Binding-site contacts:
Ligand atom CB contacts residue TYR226 of chain 1.A at 4.4 Å (hydrophobic).
Ligand atom O contacts residue PHE231 of chain 1.A at 4.0 Å.
Ligand atom C contacts residue PHE87 of chain 1.E at 4.4 Å (hydrophobic).
Ligand atom CD contacts residue TYR183 of chain 1.A at 3.7 Å (hydrophobic).
Ligand atom O contacts residue THR228 of chain 1.A at 2.8 Å (h-bond).
Ligand atom CD contacts residue TYR226 of chain 1.A at 3.8 Å (hydrophobic).
Ligand atom OXT contacts residue ARG89 of chain 1.E at 3.0 Å (salt-bridge).
Ligand atom O contacts residue LEU141 of chain 1.E at 4.2 Å.
Ligand atom C contacts residue LEU141 of chain 1.E at 4.1 Å (hydrophobic).
Ligand atom N contacts residue SER182 of chain 1.A at 3.7 Å.
Ligand atom CD contacts residue PHE87 of chain 1.E at 3.6 Å (hydrophobic).
Ligand atom N contacts residue GLU181 of chain 1.A at 3.5 Å (salt-bridge).
Ligand atom O contacts residue SER153 of chain 1.E at 4.2 Å.
Ligand atom CB contacts residue SER182 of chain 1.A at 4.5 Å.
Ligand atom O contacts residue TYR226 of chain 1.A at 4.4 Å.
Ligand atom OXT contacts residue TYR183 of chain 1.A at 3.8 Å.
Ligand atom CG contacts residue LEU141 of chain 1.E at 3.8 Å (hydrophobic).
Ligand atom OXT contacts residue PHE87 of chain 1.E at 3.6 Å.
Ligand atom N contacts residue PHE87 of chain 1.E at 4.1 Å.
Ligand atom C contacts residue TYR183 of chain 1.A at 4.4 Å (hydrophobic).
Ligand atom CB contacts residue TYR183 of chain 1.A at 3.2 Å (hydrophobic).
Ligand atom CB contacts residue PHE231 of chain 1.A at 3.6 Å (hydrophobic).
Ligand atom C contacts residue THR228 of chain 1.A at 4.0 Å.
Ligand atom OXT contacts residue SER153 of chain 1.E at 2.7 Å (h-bond).
Ligand atom C contacts residue ARG89 of chain 1.E at 3.5 Å.
Ligand atom CG contacts residue TYR183 of chain 1.A at 3.5 Å (hydrophobic).
Ligand atom N contacts residue PHE123 of chain 1.A at 3.6 Å.
Ligand atom CD contacts residue PHE123 of chain 1.A at 4.3 Å (hydrophobic).
Ligand atom O contacts residue ARG89 of chain 1.E at 3.0 Å (salt-bridge).
Ligand atom CG contacts residue PHE231 of chain 1.A at 4.2 Å (hydrophobic).
Ligand atom CG contacts residue SER153 of chain 1.E at 4.0 Å.
Ligand atom N contacts residue TYR183 of chain 1.A at 4.1 Å.
Ligand atom N contacts residue PHE231 of chain 1.A at 4.2 Å.
Ligand atom C contacts residue SER153 of chain 1.E at 3.4 Å.
Ligand atom N contacts residue TYR226 of chain 1.A at 3.5 Å.

Sequence of chain 1.E:
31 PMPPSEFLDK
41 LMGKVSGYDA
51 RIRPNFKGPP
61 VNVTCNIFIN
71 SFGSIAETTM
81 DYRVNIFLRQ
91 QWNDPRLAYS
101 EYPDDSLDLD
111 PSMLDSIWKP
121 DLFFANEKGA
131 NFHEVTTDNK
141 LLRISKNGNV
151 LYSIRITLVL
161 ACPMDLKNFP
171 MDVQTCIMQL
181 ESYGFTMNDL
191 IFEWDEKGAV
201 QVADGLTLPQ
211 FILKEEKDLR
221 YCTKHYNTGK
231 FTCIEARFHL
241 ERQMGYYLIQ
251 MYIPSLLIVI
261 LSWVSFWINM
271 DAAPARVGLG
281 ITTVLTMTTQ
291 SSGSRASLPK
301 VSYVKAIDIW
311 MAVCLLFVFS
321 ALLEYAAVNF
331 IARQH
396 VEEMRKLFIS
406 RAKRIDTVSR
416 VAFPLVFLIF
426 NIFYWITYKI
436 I

A protein and the small-molecule ligand that binds it are described below.
Small molecule (SMILES): NCCCC(=O)O

Sequence of chain 1.A:
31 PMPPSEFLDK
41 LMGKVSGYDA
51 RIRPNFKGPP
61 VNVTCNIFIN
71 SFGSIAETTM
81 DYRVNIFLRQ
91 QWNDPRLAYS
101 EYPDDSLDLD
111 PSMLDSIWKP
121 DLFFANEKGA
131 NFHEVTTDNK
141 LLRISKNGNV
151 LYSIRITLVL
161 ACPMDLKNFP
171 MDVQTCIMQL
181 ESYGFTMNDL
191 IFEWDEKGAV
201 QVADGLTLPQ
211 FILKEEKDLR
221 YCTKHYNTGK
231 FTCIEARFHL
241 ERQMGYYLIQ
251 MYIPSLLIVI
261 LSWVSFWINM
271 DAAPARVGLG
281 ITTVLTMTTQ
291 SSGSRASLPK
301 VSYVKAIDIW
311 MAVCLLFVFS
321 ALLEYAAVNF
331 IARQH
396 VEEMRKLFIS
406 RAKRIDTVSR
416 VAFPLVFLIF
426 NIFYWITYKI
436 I